Sequence of chain 3.C:
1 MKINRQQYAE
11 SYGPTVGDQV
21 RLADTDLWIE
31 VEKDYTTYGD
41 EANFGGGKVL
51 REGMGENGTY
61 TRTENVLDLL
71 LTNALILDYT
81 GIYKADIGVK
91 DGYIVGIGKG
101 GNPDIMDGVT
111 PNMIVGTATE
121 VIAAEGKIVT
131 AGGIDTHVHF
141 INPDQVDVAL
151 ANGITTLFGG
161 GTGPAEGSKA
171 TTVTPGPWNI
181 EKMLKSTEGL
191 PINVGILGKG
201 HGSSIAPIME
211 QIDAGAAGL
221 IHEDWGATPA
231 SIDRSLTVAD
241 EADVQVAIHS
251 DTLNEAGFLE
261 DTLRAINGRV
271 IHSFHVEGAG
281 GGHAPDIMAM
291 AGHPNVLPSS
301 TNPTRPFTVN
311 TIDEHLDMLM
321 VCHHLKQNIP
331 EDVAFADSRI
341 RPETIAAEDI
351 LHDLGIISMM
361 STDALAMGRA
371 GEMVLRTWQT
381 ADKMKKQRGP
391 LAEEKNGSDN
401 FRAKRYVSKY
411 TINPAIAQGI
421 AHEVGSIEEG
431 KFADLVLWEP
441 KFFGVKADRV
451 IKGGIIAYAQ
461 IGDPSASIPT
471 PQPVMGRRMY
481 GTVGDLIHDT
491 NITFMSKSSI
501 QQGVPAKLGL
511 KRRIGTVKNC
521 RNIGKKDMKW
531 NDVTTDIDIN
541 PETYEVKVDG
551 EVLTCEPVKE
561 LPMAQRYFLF

Sequence of chain 2.C:
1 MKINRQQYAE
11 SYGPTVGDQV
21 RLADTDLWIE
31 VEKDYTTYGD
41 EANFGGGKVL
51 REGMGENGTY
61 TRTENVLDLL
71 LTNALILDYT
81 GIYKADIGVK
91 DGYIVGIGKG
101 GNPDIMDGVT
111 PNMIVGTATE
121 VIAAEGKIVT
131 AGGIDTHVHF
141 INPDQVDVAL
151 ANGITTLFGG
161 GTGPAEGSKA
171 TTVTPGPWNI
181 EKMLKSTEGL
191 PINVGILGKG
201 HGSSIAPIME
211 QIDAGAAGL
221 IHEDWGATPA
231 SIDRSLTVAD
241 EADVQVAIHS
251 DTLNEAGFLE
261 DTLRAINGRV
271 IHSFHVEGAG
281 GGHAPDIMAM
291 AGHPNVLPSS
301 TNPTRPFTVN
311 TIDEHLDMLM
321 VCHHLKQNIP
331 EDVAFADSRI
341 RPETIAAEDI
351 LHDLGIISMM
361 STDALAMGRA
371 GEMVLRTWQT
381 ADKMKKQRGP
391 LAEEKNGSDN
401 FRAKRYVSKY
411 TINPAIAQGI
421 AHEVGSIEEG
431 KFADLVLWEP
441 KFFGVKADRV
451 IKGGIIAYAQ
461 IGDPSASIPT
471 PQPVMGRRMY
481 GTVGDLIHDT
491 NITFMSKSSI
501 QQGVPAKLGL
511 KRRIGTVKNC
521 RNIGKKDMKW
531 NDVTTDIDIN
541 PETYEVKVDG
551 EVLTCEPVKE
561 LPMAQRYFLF

Binding-site contacts:
Ligand atom C6 contacts residue ILE468 of chain 3.C at 3.8 Å (hydrophobic).
Ligand atom C3 contacts residue CYS322 of chain 2.C at 4.0 Å (hydrophobic).
Ligand atom O3 contacts residue LYS169 of chain 2.C at 4.4 Å.
Ligand atom O5 contacts residue ILE468 of chain 3.C at 3.9 Å.
Ligand atom C2 contacts residue PRO469 of chain 3.C at 3.7 Å (hydrophobic).
Ligand atom C6 contacts residue PRO469 of chain 3.C at 4.2 Å (hydrophobic).
Ligand atom C5 contacts residue CYS322 of chain 2.C at 2.7 Å (hydrophobic).
Ligand atom C2 contacts residue CYS322 of chain 2.C at 4.0 Å (hydrophobic).
Ligand atom S1 contacts residue LYS169 of chain 2.C at 3.6 Å.
Ligand atom C5 contacts residue THR470 of chain 3.C at 3.9 Å.
Ligand atom O4 contacts residue PRO469 of chain 3.C at 3.5 Å.
Ligand atom O3 contacts residue THR470 of chain 3.C at 3.4 Å.
Ligand atom C4 contacts residue ILE468 of chain 3.C at 3.7 Å (hydrophobic).
Ligand atom O5 contacts residue THR470 of chain 3.C at 4.0 Å.
Ligand atom O1 contacts residue LYS169 of chain 2.C at 3.2 Å (salt-bridge).
Ligand atom O5 contacts residue GLN81 of chain 3.A at 3.9 Å.
Ligand atom O2 contacts residue LYS169 of chain 2.C at 2.9 Å (salt-bridge).
Ligand atom C4 contacts residue CYS322 of chain 2.C at 1.7 Å (hydrophobic).
Ligand atom O5 contacts residue VAL321 of chain 2.C at 3.6 Å.
Ligand atom O5 contacts residue CYS322 of chain 2.C at 3.0 Å (h-bond).
Ligand atom C5 contacts residue ILE468 of chain 3.C at 4.0 Å (hydrophobic).
Ligand atom O2 contacts residue GLU166 of chain 2.C at 4.1 Å.
Ligand atom O4 contacts residue LYS169 of chain 2.C at 3.7 Å.
Ligand atom C1 contacts residue THR470 of chain 3.C at 3.8 Å.
Ligand atom O1 contacts residue THR470 of chain 3.C at 3.5 Å.
Ligand atom S1 contacts residue THR470 of chain 3.C at 3.7 Å.
Ligand atom C3 contacts residue THR470 of chain 3.C at 3.5 Å.
Ligand atom C6 contacts residue CYS322 of chain 2.C at 2.7 Å (hydrophobic).
Ligand atom C1 contacts residue PRO469 of chain 3.C at 4.3 Å (hydrophobic).
Ligand atom O1 contacts residue PRO469 of chain 3.C at 3.9 Å.

This small molecule binds to this protein.
Small molecule (SMILES): O=S(=O)(O)c1cc(O)ccc1O

Sequence of chain 3.A:
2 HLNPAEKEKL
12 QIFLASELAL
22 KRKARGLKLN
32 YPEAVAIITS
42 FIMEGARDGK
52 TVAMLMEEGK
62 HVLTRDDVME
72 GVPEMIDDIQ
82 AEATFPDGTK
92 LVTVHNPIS